Binding-site contacts:
Ligand atom C2 contacts residue ASN114 of chain 1.C at 2.5 Å.
Ligand atom C8 contacts residue ASN114 of chain 1.C at 3.5 Å.
Ligand atom O5 contacts residue ASN114 of chain 1.C at 2.3 Å (h-bond).
Ligand atom O7 contacts residue ASN114 of chain 1.C at 4.0 Å.
Ligand atom C8 contacts residue SER116 of chain 1.C at 3.6 Å.
Ligand atom C8 contacts residue ILE115 of chain 1.C at 3.6 Å (hydrophobic).
Ligand atom N2 contacts residue ASN114 of chain 1.C at 2.5 Å (h-bond).
Ligand atom C4 contacts residue ASN114 of chain 1.C at 4.2 Å.
Ligand atom C5 contacts residue ASN114 of chain 1.C at 3.6 Å.
Ligand atom C3 contacts residue ASN114 of chain 1.C at 3.9 Å.
Ligand atom C7 contacts residue ASN114 of chain 1.C at 3.1 Å.
Ligand atom C1 contacts residue ASN114 of chain 1.C at 1.4 Å.
Ligand atom O6 contacts residue ASN114 of chain 1.C at 4.5 Å.

Sequence of chain 1.C:
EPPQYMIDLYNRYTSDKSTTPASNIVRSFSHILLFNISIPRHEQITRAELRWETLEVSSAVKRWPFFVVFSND

This protein binds this small molecule.
Small molecule (SMILES): CC(=O)N[C@@H]1[C@@H](O)[C@H](O)[C@@H](CO)O[C@H]1O